Sequence of chain 1.A:
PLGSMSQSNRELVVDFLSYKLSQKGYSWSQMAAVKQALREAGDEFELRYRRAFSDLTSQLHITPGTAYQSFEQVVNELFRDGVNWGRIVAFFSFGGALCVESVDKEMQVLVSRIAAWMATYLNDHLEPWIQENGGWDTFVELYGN

The protein below binds the small molecule below.
Small molecule (SMILES): Cc1ccc(CN(C(=O)N[C@@H](CS(=O)(=O)CC23CC4CC(CC(C4)C2)C3)C(=O)O)C(=O)c2ccc(-c3ccccc3)cc2)cc1

Binding-site contacts:
Ligand atom C20 contacts residue GLU45 of chain 1.A at 4.0 Å.
Ligand atom C18 contacts residue PHE46 of chain 1.A at 3.9 Å (hydrophobic).
Ligand atom C34 contacts residue LEU143 of chain 1.A at 3.7 Å (hydrophobic).
Ligand atom C9 contacts residue ALA53 of chain 1.A at 3.4 Å (hydrophobic).
Ligand atom C5 contacts residue TYR50 of chain 1.A at 3.8 Å (hydrophobic).
Ligand atom C7 contacts residue PHE46 of chain 1.A at 3.7 Å (hydrophobic).
Ligand atom C19 contacts residue PHE46 of chain 1.A at 3.9 Å (hydrophobic).
Ligand atom O contacts residue GLY87 of chain 1.A at 3.7 Å.
Ligand atom C13 contacts residue TYR50 of chain 1.A at 3.4 Å (hydrophobic).
Ligand atom C6 contacts residue TYR50 of chain 1.A at 3.7 Å (hydrophobic).
Ligand atom C3 contacts residue PHE46 of chain 1.A at 3.8 Å (hydrophobic).
Ligand atom C31 contacts residue GLY87 of chain 1.A at 3.9 Å.
Ligand atom O3 contacts residue GLY87 of chain 1.A at 2.9 Å (h-bond).
Ligand atom C20 contacts residue ALA42 of chain 1.A at 3.4 Å (hydrophobic).
Ligand atom C8 contacts residue PHE46 of chain 1.A at 3.6 Å (hydrophobic).
Ligand atom C12 contacts residue LEU79 of chain 1.A at 3.6 Å (hydrophobic).
Ligand atom C34 contacts residue TYR144 of chain 1.A at 3.8 Å (hydrophobic).
Ligand atom O contacts residue ARG88 of chain 1.A at 3.9 Å.
Ligand atom C19 contacts residue GLY87 of chain 1.A at 3.5 Å.
Ligand atom C2 contacts residue ARG88 of chain 1.A at 3.9 Å.
Ligand atom C24 contacts residue ASN85 of chain 1.A at 4.0 Å.
Ligand atom C16 contacts residue GLU45 of chain 1.A at 4.0 Å.
Ligand atom C32 contacts residue TYR144 of chain 1.A at 3.8 Å (hydrophobic).
Ligand atom C14 contacts residue TYR50 of chain 1.A at 3.9 Å (hydrophobic).
Ligand atom C18 contacts residue GLY87 of chain 1.A at 3.8 Å.
Ligand atom C10 contacts residue LEU57 of chain 1.A at 3.9 Å (hydrophobic).
Ligand atom O contacts residue ASN85 of chain 1.A at 3.1 Å (h-bond).
Ligand atom C4 contacts residue PHE46 of chain 1.A at 3.7 Å (hydrophobic).
Ligand atom O3 contacts residue ASN85 of chain 1.A at 3.2 Å (h-bond).
Ligand atom C9 contacts residue PHE54 of chain 1.A at 3.6 Å (hydrophobic).
Ligand atom C3 contacts residue ALA91 of chain 1.A at 3.9 Å (hydrophobic).
Ligand atom C11 contacts residue LEU57 of chain 1.A at 3.9 Å (hydrophobic).
Ligand atom C2 contacts residue GLY87 of chain 1.A at 3.7 Å.
Ligand atom O3 contacts residue TRP86 of chain 1.A at 3.9 Å.
Ligand atom C29 contacts residue PHE140 of chain 1.A at 3.7 Å (hydrophobic).
Ligand atom C11 contacts residue LEU79 of chain 1.A at 3.6 Å (hydrophobic).
Ligand atom C9 contacts residue PHE46 of chain 1.A at 3.9 Å (hydrophobic).
Ligand atom C29 contacts residue TRP86 of chain 1.A at 3.9 Å (hydrophobic).
Ligand atom C10 contacts residue ALA53 of chain 1.A at 3.6 Å (hydrophobic).
Ligand atom C8 contacts residue TYR50 of chain 1.A at 4.0 Å (hydrophobic).